Binding-site contacts:
Ligand atom CB contacts residue HIS191 of chain 1.A at 3.8 Å.
Ligand atom C2 contacts residue ALA225 of chain 1.A at 3.7 Å (hydrophobic).
Ligand atom C0 contacts residue GLY135 of chain 1.A at 3.7 Å.
Ligand atom C2 contacts residue HIS191 of chain 1.A at 3.5 Å.
Ligand atom O1 contacts residue GLY132 of chain 1.A at 3.5 Å (h-bond).
Ligand atom C contacts residue ZN1 of chain 1.C at 2.8 Å.
Ligand atom C10 contacts residue ALA225 of chain 1.A at 3.6 Å (hydrophobic).
Ligand atom O3 contacts residue GLY132 of chain 1.A at 3.3 Å.
Ligand atom C12 contacts residue ALA225 of chain 1.A at 3.5 Å (hydrophobic).
Ligand atom N contacts residue ZN1 of chain 1.C at 3.0 Å.
Ligand atom C9 contacts residue PRO223 of chain 1.A at 3.5 Å (hydrophobic).
Ligand atom C10 contacts residue GLY132 of chain 1.A at 3.6 Å.
Ligand atom O4 contacts residue HIS195 of chain 1.A at 3.2 Å (h-bond).
Ligand atom C contacts residue HIS191 of chain 1.A at 3.6 Å.
Ligand atom O contacts residue HIS191 of chain 1.A at 3.1 Å (h-bond).
Ligand atom O2 contacts residue ILE224 of chain 1.A at 3.3 Å.
Ligand atom C12 contacts residue ASN175 of chain 1.A at 3.4 Å.
Ligand atom O4 contacts residue ZN1 of chain 1.C at 2.1 Å.
Ligand atom O1 contacts residue LEU134 of chain 1.A at 2.7 Å (h-bond).
Ligand atom O2 contacts residue ALA225 of chain 1.A at 2.6 Å (h-bond).
Ligand atom N contacts residue GLU192 of chain 1.A at 2.9 Å (salt-bridge).
Ligand atom C2 contacts residue TYR222 of chain 1.A at 3.6 Å (hydrophobic).
Ligand atom O contacts residue ZN1 of chain 1.C at 2.2 Å.
Ligand atom C8 contacts residue THR133 of chain 1.A at 3.6 Å.
Ligand atom O contacts residue HIS201 of chain 1.A at 2.9 Å (h-bond).
Ligand atom N contacts residue GLY135 of chain 1.A at 2.9 Å (h-bond).
Ligand atom O3 contacts residue ASN175 of chain 1.A at 3.5 Å (h-bond).
Ligand atom C contacts residue GLU192 of chain 1.A at 3.8 Å.
Ligand atom CB contacts residue GLU192 of chain 1.A at 3.6 Å.
Ligand atom O4 contacts residue HIS191 of chain 1.A at 3.1 Å (h-bond).
Ligand atom O4 contacts residue GLU192 of chain 1.A at 2.8 Å (salt-bridge).
Ligand atom N2 contacts residue GLY132 of chain 1.A at 2.9 Å (h-bond).
Ligand atom C7 contacts residue MET131 of chain 1.A at 3.0 Å (hydrophobic).
Ligand atom O3 contacts residue TYR176 of chain 1.A at 2.9 Å.
Ligand atom C12 contacts residue LEU134 of chain 1.A at 3.7 Å (hydrophobic).
Ligand atom N1 contacts residue PRO223 of chain 1.A at 3.4 Å (h-bond).
Ligand atom C5 contacts residue GLY132 of chain 1.A at 3.3 Å.
Ligand atom O1 contacts residue THR133 of chain 1.A at 3.2 Å.
Ligand atom C11 contacts residue ALA225 of chain 1.A at 3.5 Å (hydrophobic).
Ligand atom C14 contacts residue TYR176 of chain 1.A at 3.5 Å (hydrophobic).

Sequence of chain 1.A:
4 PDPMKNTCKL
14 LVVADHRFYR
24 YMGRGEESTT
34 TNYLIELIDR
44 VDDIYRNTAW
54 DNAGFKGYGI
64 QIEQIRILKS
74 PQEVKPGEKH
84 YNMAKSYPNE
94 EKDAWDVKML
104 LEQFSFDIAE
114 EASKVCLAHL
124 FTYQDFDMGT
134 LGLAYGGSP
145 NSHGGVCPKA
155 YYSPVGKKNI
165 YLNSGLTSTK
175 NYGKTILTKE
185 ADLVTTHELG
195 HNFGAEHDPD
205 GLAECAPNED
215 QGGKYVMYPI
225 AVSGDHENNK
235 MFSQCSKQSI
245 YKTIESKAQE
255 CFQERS

The small molecule below binds the protein below.
Small molecule (SMILES): CC(C)C[C@H](CC(=O)NO)C(=O)N[C@H](C(=O)NC(C)C(=O)NCCN)C(C)(C)C